This protein binds this small molecule.
Small molecule (SMILES): O=C(CCCCn1ccnc1)N[C@@H](Cc1ccccc1)C(=O)O

Sequence of chain 1.B:
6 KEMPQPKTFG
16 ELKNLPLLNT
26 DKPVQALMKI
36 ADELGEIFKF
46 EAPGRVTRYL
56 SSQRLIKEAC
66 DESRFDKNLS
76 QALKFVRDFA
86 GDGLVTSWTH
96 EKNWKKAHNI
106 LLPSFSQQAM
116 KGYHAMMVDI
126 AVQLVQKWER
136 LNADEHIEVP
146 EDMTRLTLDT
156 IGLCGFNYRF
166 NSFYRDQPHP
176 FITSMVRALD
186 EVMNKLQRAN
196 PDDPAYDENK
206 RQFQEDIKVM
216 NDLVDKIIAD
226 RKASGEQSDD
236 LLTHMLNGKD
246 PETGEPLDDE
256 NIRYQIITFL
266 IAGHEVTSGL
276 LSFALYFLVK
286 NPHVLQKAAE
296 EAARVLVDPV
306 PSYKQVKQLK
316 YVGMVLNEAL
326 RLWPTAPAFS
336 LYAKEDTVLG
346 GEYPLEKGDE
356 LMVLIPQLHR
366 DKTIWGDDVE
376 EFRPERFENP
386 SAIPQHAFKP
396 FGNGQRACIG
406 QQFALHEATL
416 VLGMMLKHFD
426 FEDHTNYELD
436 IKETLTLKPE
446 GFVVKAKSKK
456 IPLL

Binding-site contacts:
Ligand atom O14 contacts residue GLN76 of chain 1.B at 3.4 Å (h-bond).
Ligand atom C05 contacts residue LEU23 of chain 1.B at 3.7 Å (hydrophobic).
Ligand atom C04 contacts residue TYR54 of chain 1.B at 3.6 Å (hydrophobic).
Ligand atom C12 contacts residue ARG50 of chain 1.B at 3.8 Å.
Ligand atom N03 contacts residue MET357 of chain 1.B at 3.9 Å.
Ligand atom C02 contacts residue MET357 of chain 1.B at 3.8 Å (hydrophobic).
Ligand atom N03 contacts residue TYR54 of chain 1.B at 4.0 Å.
Ligand atom C12 contacts residue ALA77 of chain 1.B at 3.8 Å (hydrophobic).
Ligand atom C06 contacts residue LEU23 of chain 1.B at 3.3 Å (hydrophobic).
Ligand atom C11 contacts residue ARG50 of chain 1.B at 3.7 Å.
Ligand atom C10 contacts residue LEU23 of chain 1.B at 3.8 Å (hydrophobic).
Ligand atom C08 contacts residue ARG50 of chain 1.B at 3.3 Å.
Ligand atom C10 contacts residue ARG50 of chain 1.B at 3.4 Å.
Ligand atom O13 contacts residue GLN76 of chain 1.B at 2.8 Å (h-bond).
Ligand atom O14 contacts residue ALA77 of chain 1.B at 2.8 Å (h-bond).
Ligand atom C08 contacts residue PHE45 of chain 1.B at 3.7 Å (hydrophobic).
Ligand atom C06 contacts residue ARG50 of chain 1.B at 3.8 Å.
Ligand atom C15 contacts residue ALA333 of chain 1.B at 4.0 Å (hydrophobic).
Ligand atom O13 contacts residue SER75 of chain 1.B at 3.5 Å.
Ligand atom C05 contacts residue TYR54 of chain 1.B at 3.6 Å (hydrophobic).
Ligand atom C20 contacts residue PRO332 of chain 1.B at 3.7 Å (hydrophobic).
Ligand atom C07 contacts residue TYR54 of chain 1.B at 3.4 Å (hydrophobic).
Ligand atom C02 contacts residue TYR54 of chain 1.B at 3.6 Å (hydrophobic).
Ligand atom C07 contacts residue ARG50 of chain 1.B at 3.6 Å.
Ligand atom C07 contacts residue LEU23 of chain 1.B at 3.8 Å (hydrophobic).
Ligand atom C20 contacts residue ALA331 of chain 1.B at 3.7 Å (hydrophobic).
Ligand atom C09 contacts residue ARG50 of chain 1.B at 3.2 Å.
Ligand atom N19 contacts residue ALA333 of chain 1.B at 3.4 Å (h-bond).
Ligand atom O14 contacts residue SER75 of chain 1.B at 3.5 Å.
Ligand atom C06 contacts residue TYR54 of chain 1.B at 4.0 Å (hydrophobic).
Ligand atom C12 contacts residue SER75 of chain 1.B at 3.6 Å.
Ligand atom C18 contacts residue ALA333 of chain 1.B at 3.5 Å (hydrophobic).
Ligand atom O01 contacts residue MET357 of chain 1.B at 3.8 Å.
Ligand atom O01 contacts residue TYR54 of chain 1.B at 2.6 Å (h-bond).
Ligand atom O13 contacts residue ARG50 of chain 1.B at 2.8 Å (salt-bridge).
Ligand atom C12 contacts residue GLN76 of chain 1.B at 3.5 Å.
Ligand atom C20 contacts residue ALA333 of chain 1.B at 3.2 Å (hydrophobic).
Ligand atom C21 contacts residue ALA331 of chain 1.B at 4.0 Å (hydrophobic).
Ligand atom O01 contacts residue LEU32 of chain 1.B at 3.7 Å.
Ligand atom C11 contacts residue LEU23 of chain 1.B at 3.4 Å (hydrophobic).